Sequence of chain 1.E:
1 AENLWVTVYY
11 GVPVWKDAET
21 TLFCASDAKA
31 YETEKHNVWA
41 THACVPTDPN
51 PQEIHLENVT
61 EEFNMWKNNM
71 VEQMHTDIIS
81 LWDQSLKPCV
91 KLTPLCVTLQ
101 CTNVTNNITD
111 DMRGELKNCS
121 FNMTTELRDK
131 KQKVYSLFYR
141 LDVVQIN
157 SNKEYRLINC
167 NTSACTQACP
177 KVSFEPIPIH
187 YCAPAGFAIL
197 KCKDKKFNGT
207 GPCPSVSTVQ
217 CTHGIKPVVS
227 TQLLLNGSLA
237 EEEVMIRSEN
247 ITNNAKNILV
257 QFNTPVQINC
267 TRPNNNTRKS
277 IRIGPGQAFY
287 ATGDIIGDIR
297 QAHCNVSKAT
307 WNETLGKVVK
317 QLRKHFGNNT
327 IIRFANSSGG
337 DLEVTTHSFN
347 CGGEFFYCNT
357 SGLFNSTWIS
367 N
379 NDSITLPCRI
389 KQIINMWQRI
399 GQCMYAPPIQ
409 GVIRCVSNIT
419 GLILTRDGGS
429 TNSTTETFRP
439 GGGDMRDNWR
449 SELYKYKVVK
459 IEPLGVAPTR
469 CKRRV

Binding-site contacts:
Ligand atom C7 contacts residue ASN107 of chain 1.E at 3.6 Å.
Ligand atom O5 contacts residue ASN107 of chain 1.E at 2.4 Å (h-bond).
Ligand atom O6 contacts residue ASN107 of chain 1.E at 4.3 Å.
Ligand atom N2 contacts residue ASN107 of chain 1.E at 2.9 Å (h-bond).
Ligand atom C6 contacts residue ASN107 of chain 1.E at 4.3 Å.
Ligand atom C1 contacts residue ASN107 of chain 1.E at 1.4 Å.
Ligand atom C3 contacts residue ASN107 of chain 1.E at 3.8 Å.
Ligand atom C2 contacts residue ASN107 of chain 1.E at 2.4 Å.
Ligand atom O7 contacts residue ASN107 of chain 1.E at 3.9 Å.
Ligand atom C4 contacts residue ASN107 of chain 1.E at 4.2 Å.
Ligand atom C5 contacts residue ASN107 of chain 1.E at 3.7 Å.

This protein binds this small molecule.
Small molecule (SMILES): CC(=O)N[C@@H]1[C@@H](O)[C@H](O)[C@@H](CO)O[C@H]1O